Binding-site contacts:
Ligand atom C6 contacts residue SER93 of chain 5.H at 4.0 Å.
Ligand atom C3 contacts residue ALA158 of chain 5.H at 4.0 Å (hydrophobic).
Ligand atom C5 contacts residue LEU62 of chain 5.H at 3.8 Å (hydrophobic).
Ligand atom C2 contacts residue ALA158 of chain 5.H at 3.7 Å (hydrophobic).
Ligand atom C6 contacts residue HIS155 of chain 5.H at 3.4 Å.
Ligand atom O3 contacts residue ALA158 of chain 5.H at 3.0 Å (h-bond).
Ligand atom O3 contacts residue ARG157 of chain 5.H at 3.3 Å (salt-bridge).
Ligand atom O6A contacts residue SER93 of chain 5.H at 3.2 Å.
Ligand atom C6 contacts residue HIS94 of chain 5.H at 3.9 Å.
Ligand atom O4 contacts residue LYS156 of chain 5.H at 3.5 Å.
Ligand atom C3 contacts residue LYS156 of chain 5.H at 4.0 Å.
Ligand atom O6B contacts residue HIS155 of chain 5.H at 3.3 Å (h-bond).
Ligand atom O4 contacts residue HIS155 of chain 5.H at 3.5 Å (h-bond).
Ligand atom C6 contacts residue LEU62 of chain 5.H at 3.5 Å (hydrophobic).
Ligand atom O6A contacts residue LEU62 of chain 5.H at 3.4 Å.
Ligand atom O4 contacts residue SER93 of chain 5.H at 3.0 Å (h-bond).
Ligand atom OBI contacts residue LYS156 of chain 5.H at 4.0 Å.
Ligand atom O6B contacts residue ARG157 of chain 5.H at 3.3 Å (salt-bridge).
Ligand atom O6B contacts residue HIS94 of chain 5.H at 4.0 Å.
Ligand atom OAF contacts residue ALA158 of chain 5.H at 3.3 Å.
Ligand atom O6B contacts residue LEU62 of chain 5.H at 4.0 Å.
Ligand atom O6A contacts residue HIS155 of chain 5.H at 3.8 Å.
Ligand atom O6B contacts residue LYS156 of chain 5.H at 3.3 Å.
Ligand atom OAH contacts residue ASP3 of chain 5.H at 4.0 Å.
Ligand atom SAG contacts residue THR4 of chain 5.H at 3.9 Å.
Ligand atom C5 contacts residue HIS155 of chain 5.H at 4.0 Å.
Ligand atom O5 contacts residue ARG157 of chain 5.H at 3.8 Å.
Ligand atom O5 contacts residue LYS156 of chain 5.H at 3.4 Å.
Ligand atom O5B contacts residue LYS156 of chain 5.H at 3.3 Å.
Ligand atom OAH contacts residue THR4 of chain 5.H at 3.7 Å.
Ligand atom C3 contacts residue ARG157 of chain 5.H at 3.7 Å.
Ligand atom OAH contacts residue LEU2 of chain 5.H at 2.8 Å (h-bond).
Ligand atom SAG contacts residue ARG157 of chain 5.H at 3.6 Å (salt-bridge).
Ligand atom C4 contacts residue LYS156 of chain 5.H at 4.0 Å.
Ligand atom OAH contacts residue ARG157 of chain 5.H at 3.1 Å (salt-bridge).
Ligand atom O3 contacts residue LYS156 of chain 5.H at 3.0 Å.
Ligand atom O6A contacts residue HIS94 of chain 5.H at 3.2 Å (h-bond).
Ligand atom OAF contacts residue ARG157 of chain 5.H at 2.8 Å (salt-bridge).
Ligand atom O5 contacts residue HIS155 of chain 5.H at 3.6 Å.
Ligand atom OAF contacts residue THR4 of chain 5.H at 2.9 Å (h-bond).

Sequence of chain 5.H:
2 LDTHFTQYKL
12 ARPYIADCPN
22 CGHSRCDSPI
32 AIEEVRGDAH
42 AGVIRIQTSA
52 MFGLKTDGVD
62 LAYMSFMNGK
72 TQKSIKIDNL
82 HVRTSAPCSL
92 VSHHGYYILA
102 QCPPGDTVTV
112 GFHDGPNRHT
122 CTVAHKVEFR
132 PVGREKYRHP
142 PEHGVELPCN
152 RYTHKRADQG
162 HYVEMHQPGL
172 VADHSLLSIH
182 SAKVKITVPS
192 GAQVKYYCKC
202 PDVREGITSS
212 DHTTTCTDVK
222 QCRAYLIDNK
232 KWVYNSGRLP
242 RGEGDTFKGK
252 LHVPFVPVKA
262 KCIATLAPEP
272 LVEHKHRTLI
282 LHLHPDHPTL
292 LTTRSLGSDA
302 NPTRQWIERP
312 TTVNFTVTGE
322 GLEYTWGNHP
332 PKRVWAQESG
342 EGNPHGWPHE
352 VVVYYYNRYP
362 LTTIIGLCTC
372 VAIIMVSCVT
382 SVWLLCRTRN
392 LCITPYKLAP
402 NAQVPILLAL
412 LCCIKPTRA

A protein and the small-molecule ligand that binds it are described below.
Small molecule (SMILES): O=C(O)[C@@H]1O[C@H](O[C@H]2[C@@H](OS(=O)(=O)O)O[C@@H](O)[C@H](NS(=O)(=O)O)[C@H]2O)[C@@H](OS(=O)(=O)O)[C@H](O)[C@@H]1O